Binding-site contacts:
Ligand atom O4 contacts residue LYS104 of chain 1.B at 2.7 Å (salt-bridge).
Ligand atom C6 contacts residue GLN55 of chain 1.B at 3.4 Å.
Ligand atom O7 contacts residue ALA71 of chain 1.B at 3.4 Å.
Ligand atom C8 contacts residue PHE96 of chain 1.B at 3.7 Å (hydrophobic).
Ligand atom C3 contacts residue THR7 of chain 1.J at 2.9 Å.
Ligand atom O5 contacts residue HIS69 of chain 1.B at 3.8 Å.
Ligand atom C2 contacts residue TYR51 of chain 1.B at 3.7 Å (hydrophobic).
Ligand atom C8 contacts residue GLU99 of chain 1.B at 3.6 Å.
Ligand atom O3 contacts residue ALA5 of chain 1.J at 3.9 Å.
Ligand atom O6 contacts residue GLN55 of chain 1.B at 2.6 Å (h-bond).
Ligand atom O7 contacts residue LYS104 of chain 1.B at 3.7 Å.
Ligand atom C3 contacts residue LYS104 of chain 1.B at 3.8 Å.
Ligand atom O4 contacts residue HIS69 of chain 1.B at 3.6 Å.
Ligand atom C1 contacts residue TYR51 of chain 1.B at 3.3 Å (hydrophobic).
Ligand atom N2 contacts residue THR7 of chain 1.J at 2.7 Å (h-bond).
Ligand atom C8 contacts residue TYR51 of chain 1.B at 3.3 Å (hydrophobic).
Ligand atom C7 contacts residue HIS69 of chain 1.B at 3.7 Å.
Ligand atom C5 contacts residue THR7 of chain 1.J at 3.0 Å.
Ligand atom O7 contacts residue HIS69 of chain 1.B at 2.8 Å (h-bond).
Ligand atom C2 contacts residue THR7 of chain 1.J at 2.4 Å.
Ligand atom O4 contacts residue GLN106 of chain 1.B at 2.8 Å (h-bond).
Ligand atom N2 contacts residue GLU99 of chain 1.B at 3.0 Å (salt-bridge).
Ligand atom O5 contacts residue THR7 of chain 1.J at 2.4 Å (h-bond).
Ligand atom C3 contacts residue GLU99 of chain 1.B at 3.3 Å.
Ligand atom O7 contacts residue TYR51 of chain 1.B at 3.5 Å (h-bond).
Ligand atom C3 contacts residue ALA5 of chain 1.J at 3.8 Å (hydrophobic).
Ligand atom O3 contacts residue GLU99 of chain 1.B at 2.7 Å (salt-bridge).
Ligand atom C1 contacts residue HIS69 of chain 1.B at 3.7 Å.
Ligand atom C2 contacts residue HIS69 of chain 1.B at 3.5 Å.
Ligand atom C7 contacts residue TYR51 of chain 1.B at 3.0 Å (hydrophobic).
Ligand atom O3 contacts residue LYS104 of chain 1.B at 3.1 Å (salt-bridge).
Ligand atom N2 contacts residue TYR51 of chain 1.B at 3.1 Å (h-bond).
Ligand atom C4 contacts residue LYS104 of chain 1.B at 3.7 Å.
Ligand atom O5 contacts residue GLN55 of chain 1.B at 3.0 Å (h-bond).
Ligand atom C4 contacts residue THR7 of chain 1.J at 3.6 Å.
Ligand atom C8 contacts residue TRP73 of chain 1.B at 3.8 Å (hydrophobic).
Ligand atom C6 contacts residue TRP170 of chain 1.B at 3.5 Å (hydrophobic).
Ligand atom C7 contacts residue THR7 of chain 1.J at 3.9 Å.
Ligand atom C1 contacts residue THR7 of chain 1.J at 1.4 Å.
Ligand atom O6 contacts residue GLN57 of chain 1.B at 3.5 Å (h-bond).

The protein below binds the small molecule below.
Small molecule (SMILES): CC(=O)N[C@@H]1[C@@H](O)[C@@H](O)[C@@H](CO)O[C@@H]1O

Sequence of chain 1.J:
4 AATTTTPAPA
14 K

Sequence of chain 1.B:
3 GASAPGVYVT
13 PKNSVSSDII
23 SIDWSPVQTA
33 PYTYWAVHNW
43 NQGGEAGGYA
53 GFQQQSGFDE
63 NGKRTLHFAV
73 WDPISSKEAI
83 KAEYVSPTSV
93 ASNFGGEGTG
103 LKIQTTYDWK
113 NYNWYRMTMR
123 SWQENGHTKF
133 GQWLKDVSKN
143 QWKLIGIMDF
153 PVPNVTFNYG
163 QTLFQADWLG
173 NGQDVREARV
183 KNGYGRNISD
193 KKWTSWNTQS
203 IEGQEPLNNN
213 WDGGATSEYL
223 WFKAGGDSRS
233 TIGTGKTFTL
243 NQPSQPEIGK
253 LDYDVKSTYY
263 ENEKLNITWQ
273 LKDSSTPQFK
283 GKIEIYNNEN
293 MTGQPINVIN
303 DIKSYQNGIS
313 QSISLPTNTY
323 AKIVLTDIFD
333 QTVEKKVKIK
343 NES